Binding-site contacts:
Ligand atom C6 contacts residue THR54 of chain 1.B at 3.7 Å.
Ligand atom O7 contacts residue ASN52 of chain 1.B at 3.5 Å (h-bond).
Ligand atom O6 contacts residue THR54 of chain 1.B at 2.9 Å (h-bond).
Ligand atom C3 contacts residue ASN52 of chain 1.B at 3.8 Å.
Ligand atom C5 contacts residue LEU55 of chain 1.B at 4.4 Å (hydrophobic).
Ligand atom C5 contacts residue THR54 of chain 1.B at 3.3 Å.
Ligand atom O5 contacts residue LEU55 of chain 1.B at 3.7 Å.
Ligand atom N2 contacts residue ASN52 of chain 1.B at 3.0 Å (h-bond).
Ligand atom C6 contacts residue LEU55 of chain 1.B at 3.8 Å (hydrophobic).
Ligand atom C7 contacts residue ASN52 of chain 1.B at 3.4 Å.
Ligand atom C2 contacts residue ASN52 of chain 1.B at 2.4 Å.
Ligand atom O5 contacts residue ASN52 of chain 1.B at 2.3 Å (h-bond).
Ligand atom C1 contacts residue ASN52 of chain 1.B at 1.4 Å.
Ligand atom O6 contacts residue LEU55 of chain 1.B at 3.5 Å.
Ligand atom C4 contacts residue ASN52 of chain 1.B at 4.2 Å.
Ligand atom C1 contacts residue THR54 of chain 1.B at 3.3 Å.
Ligand atom C5 contacts residue ASN52 of chain 1.B at 3.6 Å.
Ligand atom O5 contacts residue THR54 of chain 1.B at 3.1 Å (h-bond).

Sequence of chain 1.B:
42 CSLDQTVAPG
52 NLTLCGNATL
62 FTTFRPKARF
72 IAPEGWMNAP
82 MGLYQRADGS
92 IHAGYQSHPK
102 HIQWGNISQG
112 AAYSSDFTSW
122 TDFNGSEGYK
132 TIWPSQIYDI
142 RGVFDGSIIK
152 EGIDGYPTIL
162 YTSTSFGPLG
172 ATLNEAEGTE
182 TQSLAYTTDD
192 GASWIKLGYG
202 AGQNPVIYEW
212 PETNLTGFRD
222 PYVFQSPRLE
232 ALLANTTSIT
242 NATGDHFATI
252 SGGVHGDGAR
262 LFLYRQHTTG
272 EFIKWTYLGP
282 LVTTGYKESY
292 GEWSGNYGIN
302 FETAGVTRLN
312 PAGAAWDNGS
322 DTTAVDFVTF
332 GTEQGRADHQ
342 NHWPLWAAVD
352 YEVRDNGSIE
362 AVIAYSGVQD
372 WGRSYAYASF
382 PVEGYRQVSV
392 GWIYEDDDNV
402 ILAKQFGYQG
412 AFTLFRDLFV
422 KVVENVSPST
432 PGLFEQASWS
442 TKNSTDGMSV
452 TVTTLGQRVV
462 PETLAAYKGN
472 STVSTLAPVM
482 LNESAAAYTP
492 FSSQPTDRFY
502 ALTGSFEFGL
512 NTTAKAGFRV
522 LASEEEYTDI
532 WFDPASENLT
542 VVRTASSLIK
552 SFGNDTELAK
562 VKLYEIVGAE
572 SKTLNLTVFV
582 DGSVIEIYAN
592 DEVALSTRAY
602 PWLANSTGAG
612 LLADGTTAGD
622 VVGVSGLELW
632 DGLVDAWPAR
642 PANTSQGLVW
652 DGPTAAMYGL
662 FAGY

This small molecule binds to this protein.
Small molecule (SMILES): CC(=O)N[C@@H]1[C@@H](O)[C@H](O)[C@@H](CO)O[C@H]1O